Binding-site contacts:
Ligand atom C5 contacts residue ASN12 of chain 2.H at 4.1 Å.
Ligand atom O5 contacts residue ASN12 of chain 2.H at 2.7 Å (h-bond).
Ligand atom C7 contacts residue ASN12 of chain 2.H at 3.9 Å.
Ligand atom N2 contacts residue ASN12 of chain 2.H at 3.8 Å.
Ligand atom C1 contacts residue ASN12 of chain 2.H at 2.2 Å.
Ligand atom C2 contacts residue ASN12 of chain 2.H at 3.2 Å.
Ligand atom O7 contacts residue ASN12 of chain 2.H at 3.7 Å.

A protein and the small-molecule ligand that binds it are described below.
Small molecule (SMILES): CC(=O)N[C@H]1[C@H](O[C@H]2[C@H](O)[C@@H](NC(C)=O)CO[C@@H]2CO)O[C@H](CO)[C@@H](O)[C@@H]1O

Sequence of chain 2.H:
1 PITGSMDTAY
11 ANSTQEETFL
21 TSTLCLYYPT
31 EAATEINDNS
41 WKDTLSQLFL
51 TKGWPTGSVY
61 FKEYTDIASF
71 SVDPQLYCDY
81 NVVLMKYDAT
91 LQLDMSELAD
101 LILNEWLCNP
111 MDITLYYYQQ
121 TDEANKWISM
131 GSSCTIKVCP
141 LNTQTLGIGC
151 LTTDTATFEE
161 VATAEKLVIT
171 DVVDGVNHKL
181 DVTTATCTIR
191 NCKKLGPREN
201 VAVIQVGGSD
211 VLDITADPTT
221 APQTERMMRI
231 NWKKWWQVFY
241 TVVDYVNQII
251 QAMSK